Binding-site contacts:
Ligand atom P contacts residue LYS32 of chain 1.H at 3.7 Å.
Ligand atom O4' contacts residue GLN205 of chain 1.H at 3.0 Å (h-bond).
Ligand atom C5 contacts residue TYR55 of chain 1.H at 3.6 Å (hydrophobic).
Ligand atom C3' contacts residue TYR66 of chain 1.H at 3.8 Å (hydrophobic).
Ligand atom C7 contacts residue TYR55 of chain 1.H at 3.5 Å (hydrophobic).
Ligand atom OP2 contacts residue TRP53 of chain 1.H at 3.6 Å.
Ligand atom C4 contacts residue TYR66 of chain 1.H at 3.5 Å (hydrophobic).
Ligand atom C2 contacts residue HIS64 of chain 1.H at 3.4 Å.
Ligand atom N7 contacts residue ARG34 of chain 1.H at 2.9 Å (salt-bridge).
Ligand atom N3 contacts residue HIS64 of chain 1.H at 3.7 Å.
Ligand atom O4 contacts residue TYR55 of chain 1.H at 3.3 Å.
Ligand atom O2 contacts residue TYR66 of chain 1.H at 3.8 Å.
Ligand atom OP2 contacts residue TYR55 of chain 1.H at 3.4 Å (h-bond).
Ligand atom C2 contacts residue HIS71 of chain 1.H at 3.8 Å.
Ligand atom OP2 contacts residue TYR66 of chain 1.H at 2.5 Å (h-bond).
Ligand atom N3 contacts residue TYR66 of chain 1.H at 3.4 Å.
Ligand atom C4' contacts residue GLN205 of chain 1.H at 3.4 Å.
Ligand atom N3 contacts residue HIS71 of chain 1.H at 3.5 Å.
Ligand atom C8 contacts residue HIS71 of chain 1.H at 3.4 Å.
Ligand atom C5' contacts residue GLN205 of chain 1.H at 3.6 Å.
Ligand atom O4' contacts residue TYR66 of chain 1.H at 3.1 Å (h-bond).
Ligand atom P contacts residue TYR66 of chain 1.H at 3.8 Å.
Ligand atom C2 contacts residue TYR66 of chain 1.H at 3.6 Å (hydrophobic).
Ligand atom N7 contacts residue HIS71 of chain 1.H at 3.6 Å.
Ligand atom O2 contacts residue HIS71 of chain 1.H at 3.3 Å.
Ligand atom C4 contacts residue TRP53 of chain 1.H at 3.6 Å (hydrophobic).
Ligand atom O6 contacts residue ASN58 of chain 1.H at 3.0 Å (h-bond).
Ligand atom N4 contacts residue TRP53 of chain 1.H at 3.1 Å (h-bond).
Ligand atom C6 contacts residue TYR66 of chain 1.H at 3.7 Å (hydrophobic).
Ligand atom C8 contacts residue ARG34 of chain 1.H at 3.6 Å.
Ligand atom C4 contacts residue TYR55 of chain 1.H at 3.6 Å (hydrophobic).
Ligand atom O2 contacts residue HIS64 of chain 1.H at 2.8 Å (h-bond).
Ligand atom N4 contacts residue TYR66 of chain 1.H at 3.4 Å.
Ligand atom O5' contacts residue GLN205 of chain 1.H at 3.7 Å.
Ligand atom OP2 contacts residue PRO204 of chain 1.H at 3.5 Å.
Ligand atom P contacts residue GLN205 of chain 1.H at 3.7 Å.
Ligand atom OP1 contacts residue LYS32 of chain 1.H at 2.7 Å (salt-bridge).
Ligand atom C5 contacts residue TRP53 of chain 1.H at 3.4 Å (hydrophobic).
Ligand atom C1' contacts residue HIS64 of chain 1.H at 3.6 Å.
Ligand atom OP1 contacts residue ILE208 of chain 1.H at 3.6 Å.

The protein below binds the small molecule below.
Small molecule (SMILES): Cc1cn([C@H]2C[C@H](O[P](=O)(O)OC[C@H]3O[C@@H](n4cnc5c(=O)nc(N)[nH]c54)C[C@@H]3O)[C@@H](CO[P](=O)(O)O[C@H]3C[C@H](n4ccc(N)nc4=O)O[C@@H]3CO[P](=O)(O)O[C@H]3C[C@H](n4cnc5c(=O)nc(N)[nH]c54)O[C@@H]3CO[P](=O)(O)O[C@H]3C[C@H](n4cnc5c(=O)nc(N)[nH]c54)O[C@@H]3COP(=O)=O)O2)c(=O)[nH]c1=O

Sequence of chain 1.H:
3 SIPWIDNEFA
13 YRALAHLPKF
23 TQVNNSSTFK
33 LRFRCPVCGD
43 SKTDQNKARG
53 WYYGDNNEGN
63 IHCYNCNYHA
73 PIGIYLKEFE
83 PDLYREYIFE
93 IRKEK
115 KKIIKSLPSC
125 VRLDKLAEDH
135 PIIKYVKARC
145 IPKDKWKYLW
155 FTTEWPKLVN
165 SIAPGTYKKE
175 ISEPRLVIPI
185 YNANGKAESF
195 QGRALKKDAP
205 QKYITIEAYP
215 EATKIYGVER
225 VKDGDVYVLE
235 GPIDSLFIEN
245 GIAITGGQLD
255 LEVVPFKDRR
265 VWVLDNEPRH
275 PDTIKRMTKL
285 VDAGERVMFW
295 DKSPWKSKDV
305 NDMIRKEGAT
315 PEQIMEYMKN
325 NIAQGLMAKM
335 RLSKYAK